Sequence of chain 1.A:
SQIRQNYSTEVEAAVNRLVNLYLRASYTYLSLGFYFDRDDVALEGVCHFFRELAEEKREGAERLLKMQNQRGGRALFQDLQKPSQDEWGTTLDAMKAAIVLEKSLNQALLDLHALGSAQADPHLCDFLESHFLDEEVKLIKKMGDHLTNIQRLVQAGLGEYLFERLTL

Sequence of chain 22.A:
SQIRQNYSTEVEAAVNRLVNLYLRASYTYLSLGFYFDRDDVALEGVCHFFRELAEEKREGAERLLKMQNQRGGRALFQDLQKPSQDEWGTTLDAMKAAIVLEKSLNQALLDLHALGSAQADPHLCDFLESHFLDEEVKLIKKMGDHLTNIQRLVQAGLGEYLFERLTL

Binding-site contacts:
Ligand atom C1 contacts residue ARG59 of chain 22.A at 4.5 Å.
Ligand atom C5 contacts residue DIE1 of chain 22.G at 1.3 Å.
Ligand atom C10 contacts residue ARG59 of chain 22.A at 3.6 Å.
Ligand atom C4 contacts residue TYR28 of chain 1.A at 3.5 Å (hydrophobic).
Ligand atom C7 contacts residue DIE1 of chain 22.G at 1.5 Å.
Ligand atom C8 contacts residue SER27 of chain 22.A at 3.9 Å.
Ligand atom C9 contacts residue DIE1 of chain 22.G at 1.5 Å.
Ligand atom C5 contacts residue LEU24 of chain 1.A at 4.3 Å (hydrophobic).
Ligand atom C8 contacts residue DIE1 of chain 22.G at 0.5 Å.
Ligand atom C10 contacts residue SER27 of chain 1.A at 3.2 Å.
Ligand atom C7 contacts residue LEU24 of chain 1.A at 4.2 Å (hydrophobic).
Ligand atom C3 contacts residue LEU24 of chain 1.A at 3.9 Å (hydrophobic).
Ligand atom C3 contacts residue LEU81 of chain 22.A at 4.2 Å (hydrophobic).
Ligand atom C4 contacts residue DIE1 of chain 22.G at 1.5 Å.
Ligand atom C10 contacts residue DIE1 of chain 22.G at 2.8 Å.
Ligand atom O1 contacts residue SER27 of chain 22.A at 4.2 Å.
Ligand atom C7 contacts residue LEU81 of chain 1.A at 4.4 Å (hydrophobic).
Ligand atom C4 contacts residue SER27 of chain 1.A at 4.0 Å.
Ligand atom O1 contacts residue ARG59 of chain 1.A at 4.0 Å.
Ligand atom C2 contacts residue DIE1 of chain 22.G at 0.7 Å.
Ligand atom O1 contacts residue ARG59 of chain 22.A at 3.5 Å.
Ligand atom C6 contacts residue SER27 of chain 1.A at 3.7 Å.
Ligand atom C3 contacts residue DIE1 of chain 22.G at 1.7 Å.
Ligand atom C8 contacts residue LEU24 of chain 1.A at 4.3 Å (hydrophobic).
Ligand atom C5 contacts residue SER27 of chain 1.A at 3.4 Å.
Ligand atom C10 contacts residue ARG59 of chain 1.A at 3.9 Å.
Ligand atom C10 contacts residue GLU63 of chain 22.A at 4.3 Å.
Ligand atom C9 contacts residue SER27 of chain 1.A at 3.8 Å.
Ligand atom C2 contacts residue LEU24 of chain 1.A at 4.3 Å (hydrophobic).
Ligand atom C1 contacts residue DIE1 of chain 22.G at 1.2 Å.
Ligand atom C9 contacts residue ARG59 of chain 22.A at 3.8 Å.
Ligand atom O1 contacts residue DIE1 of chain 22.G at 1.3 Å (h-bond).
Ligand atom C9 contacts residue GLU63 of chain 22.A at 4.3 Å.
Ligand atom C5 contacts residue TYR28 of chain 1.A at 3.5 Å (hydrophobic).
Ligand atom C10 contacts residue ALA55 of chain 1.A at 4.0 Å (hydrophobic).
Ligand atom C4 contacts residue LEU24 of chain 1.A at 3.4 Å (hydrophobic).
Ligand atom C6 contacts residue DIE1 of chain 22.G at 0.5 Å.
Ligand atom C3 contacts residue LEU81 of chain 1.A at 3.7 Å (hydrophobic).
Ligand atom C7 contacts residue TYR28 of chain 22.A at 4.5 Å (hydrophobic).

A small-molecule ligand and the protein it binds are described below.
Small molecule (SMILES): CCc1cccc(CC)c1O